Binding-site contacts:
Ligand atom C5 contacts residue SER235 of chain 1.A at 4.3 Å.
Ligand atom C7 contacts residue SER282 of chain 1.A at 3.6 Å.
Ligand atom C2 contacts residue TYR252 of chain 1.A at 3.5 Å (hydrophobic).
Ligand atom C5 contacts residue TYR252 of chain 1.A at 4.0 Å (hydrophobic).
Ligand atom C9 contacts residue TYR252 of chain 1.A at 3.8 Å (hydrophobic).
Ligand atom C16 contacts residue TYR205 of chain 1.A at 3.9 Å (hydrophobic).
Ligand atom C8 contacts residue TYR252 of chain 1.A at 4.4 Å (hydrophobic).
Ligand atom O1 contacts residue TYR252 of chain 1.A at 4.1 Å.
Ligand atom C6 contacts residue ALA236 of chain 1.A at 4.2 Å (hydrophobic).
Ligand atom C13 contacts residue TYR205 of chain 1.A at 4.3 Å (hydrophobic).
Ligand atom O2 contacts residue TYR205 of chain 1.A at 3.7 Å.
Ligand atom C6 contacts residue SER282 of chain 1.A at 3.9 Å.
Ligand atom C13 contacts residue SER235 of chain 1.A at 3.8 Å.
Ligand atom C1 contacts residue TYR252 of chain 1.A at 3.7 Å (hydrophobic).
Ligand atom C13 contacts residue SER188 of chain 1.A at 4.3 Å.
Ligand atom C10 contacts residue TYR252 of chain 1.A at 4.3 Å (hydrophobic).
Ligand atom C16 contacts residue GLN210 of chain 1.A at 3.9 Å.
Ligand atom C10 contacts residue GLN210 of chain 1.A at 4.1 Å.
Ligand atom C3 contacts residue TYR252 of chain 1.A at 3.7 Å (hydrophobic).
Ligand atom C13 contacts residue ARG95 of chain 1.A at 3.3 Å.
Ligand atom C12 contacts residue ARG95 of chain 1.A at 3.9 Å.
Ligand atom C7 contacts residue TYR14 of chain 1.A at 4.3 Å (hydrophobic).
Ligand atom C11 contacts residue SER235 of chain 1.A at 3.8 Å.
Ligand atom N1 contacts residue TYR205 of chain 1.A at 4.1 Å.
Ligand atom C11 contacts residue TYR205 of chain 1.A at 4.0 Å (hydrophobic).
Ligand atom O2 contacts residue TYR252 of chain 1.A at 4.3 Å.
Ligand atom O2 contacts residue GLN210 of chain 1.A at 3.6 Å.
Ligand atom C6 contacts residue DMS1 of chain 1.D at 3.3 Å.
Ligand atom C8 contacts residue PHE257 of chain 1.A at 3.6 Å (hydrophobic).
Ligand atom O2 contacts residue SER235 of chain 1.A at 2.7 Å (h-bond).
Ligand atom C12 contacts residue SER188 of chain 1.A at 4.2 Å.
Ligand atom C4 contacts residue TYR252 of chain 1.A at 3.6 Å (hydrophobic).
Ligand atom C7 contacts residue DMS1 of chain 1.D at 3.6 Å.
Ligand atom C12 contacts residue TYR205 of chain 1.A at 3.6 Å (hydrophobic).
Ligand atom C11 contacts residue GLN210 of chain 1.A at 4.3 Å.
Ligand atom C12 contacts residue SER235 of chain 1.A at 4.4 Å.
Ligand atom C7 contacts residue PHE257 of chain 1.A at 3.6 Å (hydrophobic).
Ligand atom C6 contacts residue TYR252 of chain 1.A at 4.3 Å (hydrophobic).
Ligand atom C15 contacts residue ARG95 of chain 1.A at 4.0 Å.
Ligand atom C18 contacts residue TYR252 of chain 1.A at 4.0 Å (hydrophobic).

Sequence of chain 1.A:
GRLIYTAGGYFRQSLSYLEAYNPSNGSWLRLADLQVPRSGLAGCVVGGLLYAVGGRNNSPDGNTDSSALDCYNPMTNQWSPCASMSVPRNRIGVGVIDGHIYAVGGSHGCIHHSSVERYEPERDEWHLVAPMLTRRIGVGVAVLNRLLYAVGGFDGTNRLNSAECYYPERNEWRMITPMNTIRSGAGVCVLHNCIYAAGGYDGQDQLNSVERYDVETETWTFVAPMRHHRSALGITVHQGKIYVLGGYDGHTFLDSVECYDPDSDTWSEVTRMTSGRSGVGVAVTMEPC

The small molecule below binds the protein below.
Small molecule (SMILES): CCN(CC)C(=O)c1cccc2c1-c1ccccc1C2=O